Sequence of chain 50.A:
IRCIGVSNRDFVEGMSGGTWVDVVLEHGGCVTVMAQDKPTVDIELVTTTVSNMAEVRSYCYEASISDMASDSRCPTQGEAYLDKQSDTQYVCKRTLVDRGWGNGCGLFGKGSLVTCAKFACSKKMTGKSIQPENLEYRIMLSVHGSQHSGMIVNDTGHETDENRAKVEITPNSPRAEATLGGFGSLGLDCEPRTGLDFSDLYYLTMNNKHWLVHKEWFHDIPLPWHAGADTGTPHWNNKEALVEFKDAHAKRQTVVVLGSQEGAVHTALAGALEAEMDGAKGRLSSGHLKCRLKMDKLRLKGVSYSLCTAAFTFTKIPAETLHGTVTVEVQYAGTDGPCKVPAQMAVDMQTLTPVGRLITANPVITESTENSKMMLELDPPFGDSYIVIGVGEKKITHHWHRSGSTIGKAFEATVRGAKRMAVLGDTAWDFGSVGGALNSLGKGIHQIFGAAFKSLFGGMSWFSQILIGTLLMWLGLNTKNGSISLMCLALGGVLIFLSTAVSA

This small molecule binds to this protein.
Small molecule (SMILES): CC(=O)N[C@@H]1[C@@H](O)[C@H](O)[C@@H](CO)O[C@H]1O

Binding-site contacts:
Ligand atom C5 contacts residue THR160 of chain 50.A at 3.7 Å.
Ligand atom C5 contacts residue ASN154 of chain 50.A at 3.8 Å.
Ligand atom C6 contacts residue HIS158 of chain 50.A at 4.0 Å.
Ligand atom O5 contacts residue HIS158 of chain 50.A at 3.8 Å.
Ligand atom C7 contacts residue ASN154 of chain 50.A at 3.0 Å.
Ligand atom O7 contacts residue THR160 of chain 50.A at 2.5 Å.
Ligand atom C6 contacts residue THR160 of chain 50.A at 3.7 Å.
Ligand atom C4 contacts residue ASN154 of chain 50.A at 4.3 Å.
Ligand atom O7 contacts residue ASP161 of chain 50.A at 3.7 Å.
Ligand atom O7 contacts residue ASN154 of chain 50.A at 2.7 Å (h-bond).
Ligand atom O5 contacts residue ASN154 of chain 50.A at 2.4 Å (h-bond).
Ligand atom N2 contacts residue THR160 of chain 50.A at 3.5 Å.
Ligand atom C1 contacts residue THR160 of chain 50.A at 3.0 Å.
Ligand atom C3 contacts residue ASN154 of chain 50.A at 3.9 Å.
Ligand atom C7 contacts residue THR160 of chain 50.A at 3.4 Å.
Ligand atom N2 contacts residue ASN154 of chain 50.A at 3.0 Å (h-bond).
Ligand atom O5 contacts residue THR160 of chain 50.A at 3.2 Å.
Ligand atom C8 contacts residue ILE152 of chain 50.A at 4.3 Å (hydrophobic).
Ligand atom C3 contacts residue THR160 of chain 50.A at 3.9 Å.
Ligand atom O3 contacts residue THR160 of chain 50.A at 4.3 Å.
Ligand atom C8 contacts residue VAL153 of chain 50.A at 4.4 Å (hydrophobic).
Ligand atom C2 contacts residue ASN154 of chain 50.A at 2.5 Å.
Ligand atom C1 contacts residue ASN154 of chain 50.A at 1.6 Å.
Ligand atom C8 contacts residue ASN154 of chain 50.A at 4.1 Å.
Ligand atom O6 contacts residue HIS158 of chain 50.A at 3.4 Å (h-bond).
Ligand atom C2 contacts residue THR160 of chain 50.A at 2.7 Å.
Ligand atom C4 contacts residue THR160 of chain 50.A at 3.6 Å.